A protein and the small-molecule ligand that binds it are described below.
Small molecule (SMILES): CC(=O)N[C@H]1[C@H](O[C@H]2[C@H](O)[C@@H](NC(C)=O)CO[C@@H]2CO)O[C@H](CO)[C@@H](O)[C@@H]1O

Sequence of chain 1.B:
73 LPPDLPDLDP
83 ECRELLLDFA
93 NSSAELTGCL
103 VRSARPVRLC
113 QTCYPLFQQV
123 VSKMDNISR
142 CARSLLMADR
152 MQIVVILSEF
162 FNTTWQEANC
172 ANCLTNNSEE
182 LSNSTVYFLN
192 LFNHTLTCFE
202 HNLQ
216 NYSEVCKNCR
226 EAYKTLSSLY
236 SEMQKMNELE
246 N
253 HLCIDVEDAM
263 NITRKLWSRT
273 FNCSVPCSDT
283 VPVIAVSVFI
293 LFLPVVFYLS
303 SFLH

Binding-site contacts:
Ligand atom C5 contacts residue ASN263 of chain 1.B at 3.8 Å.
Ligand atom O6 contacts residue ALA149 of chain 1.A at 3.7 Å.
Ligand atom C6 contacts residue ALA149 of chain 1.A at 4.0 Å (hydrophobic).
Ligand atom C3 contacts residue GLN153 of chain 1.A at 4.2 Å.
Ligand atom O5 contacts residue ASP150 of chain 1.A at 4.2 Å.
Ligand atom O3 contacts residue ARG151 of chain 1.A at 3.6 Å (salt-bridge).
Ligand atom N2 contacts residue ASN263 of chain 1.B at 2.8 Å (h-bond).
Ligand atom C8 contacts residue GLU259 of chain 1.B at 3.6 Å.
Ligand atom C7 contacts residue ASN263 of chain 1.B at 3.3 Å.
Ligand atom N2 contacts residue MET148 of chain 1.A at 4.1 Å.
Ligand atom C5 contacts residue LYS267 of chain 1.B at 4.2 Å.
Ligand atom O3 contacts residue ASP150 of chain 1.A at 3.9 Å.
Ligand atom O6 contacts residue ARG151 of chain 1.A at 4.1 Å.
Ligand atom C2 contacts residue ARG151 of chain 1.A at 4.3 Å.
Ligand atom O5 contacts residue LYS267 of chain 1.B at 3.5 Å (salt-bridge).
Ligand atom O5 contacts residue ALA149 of chain 1.A at 3.7 Å.
Ligand atom O6 contacts residue LYS267 of chain 1.B at 2.3 Å (salt-bridge).
Ligand atom C4 contacts residue ASN263 of chain 1.B at 4.2 Å.
Ligand atom C5 contacts residue ALA149 of chain 1.A at 4.2 Å (hydrophobic).
Ligand atom O3 contacts residue MET148 of chain 1.A at 3.9 Å.
Ligand atom C6 contacts residue LYS267 of chain 1.B at 3.6 Å.
Ligand atom C2 contacts residue ASN263 of chain 1.B at 2.4 Å.
Ligand atom C8 contacts residue MET148 of chain 1.A at 4.2 Å (hydrophobic).
Ligand atom C7 contacts residue ARG151 of chain 1.A at 4.3 Å.
Ligand atom C6 contacts residue GLN153 of chain 1.A at 4.3 Å.
Ligand atom C5 contacts residue ASP150 of chain 1.A at 4.0 Å.
Ligand atom C4 contacts residue GLN153 of chain 1.A at 4.0 Å.
Ligand atom O4 contacts residue GLN153 of chain 1.A at 3.4 Å (h-bond).
Ligand atom O7 contacts residue ASN263 of chain 1.B at 3.4 Å (h-bond).
Ligand atom C3 contacts residue ASN263 of chain 1.B at 3.7 Å.
Ligand atom C5 contacts residue GLN153 of chain 1.A at 3.8 Å.
Ligand atom C1 contacts residue ASN263 of chain 1.B at 1.4 Å.
Ligand atom C3 contacts residue MET148 of chain 1.A at 4.2 Å (hydrophobic).
Ligand atom C8 contacts residue ASN263 of chain 1.B at 4.3 Å.
Ligand atom O7 contacts residue ASP150 of chain 1.A at 4.3 Å.
Ligand atom O5 contacts residue ASN263 of chain 1.B at 2.5 Å (h-bond).
Ligand atom C2 contacts residue ASP150 of chain 1.A at 4.2 Å.
Ligand atom C4 contacts residue ALA149 of chain 1.A at 4.3 Å (hydrophobic).
Ligand atom C4 contacts residue ASP150 of chain 1.A at 4.2 Å.
Ligand atom O7 contacts residue ARG151 of chain 1.A at 3.6 Å.

Sequence of chain 1.A:
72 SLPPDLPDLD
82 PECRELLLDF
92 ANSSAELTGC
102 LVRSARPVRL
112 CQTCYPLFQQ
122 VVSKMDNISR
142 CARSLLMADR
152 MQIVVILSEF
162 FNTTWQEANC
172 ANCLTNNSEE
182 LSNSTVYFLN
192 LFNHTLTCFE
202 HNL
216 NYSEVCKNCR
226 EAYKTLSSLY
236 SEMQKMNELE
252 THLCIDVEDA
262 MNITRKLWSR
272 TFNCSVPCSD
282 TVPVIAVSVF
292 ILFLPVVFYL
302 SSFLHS